Sequence of chain 1.B:
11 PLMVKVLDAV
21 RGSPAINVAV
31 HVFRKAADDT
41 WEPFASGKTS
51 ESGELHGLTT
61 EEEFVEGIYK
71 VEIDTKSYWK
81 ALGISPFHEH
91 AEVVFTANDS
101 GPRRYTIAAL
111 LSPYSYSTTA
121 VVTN

The small molecule below binds the protein below.
Small molecule (SMILES): Cc1cc(/C=C/c2ccccc2)cc(C)c1O

Binding-site contacts:
Ligand atom CAI contacts residue LYS15 of chain 1.B at 4.0 Å.
Ligand atom CAJ contacts residue LYS15 of chain 1.B at 4.3 Å.
Ligand atom CAE contacts residue LEU17 of chain 1.B at 3.5 Å (hydrophobic).
Ligand atom CAQ contacts residue LEU110 of chain 1.B at 3.9 Å (hydrophobic).
Ligand atom CAF contacts residue LYS15 of chain 1.B at 3.4 Å.
Ligand atom CAA contacts residue ALA108 of chain 1.B at 3.7 Å (hydrophobic).
Ligand atom CAM contacts residue LEU110 of chain 1.B at 3.9 Å (hydrophobic).
Ligand atom CAH contacts residue LYS15 of chain 1.B at 3.7 Å.
Ligand atom OAC contacts residue SER117 of chain 1.B at 2.7 Å (h-bond).
Ligand atom CAK contacts residue THR119 of chain 1.B at 4.5 Å.
Ligand atom CAA contacts residue SER117 of chain 1.B at 3.4 Å.
Ligand atom CAG contacts residue LYS15 of chain 1.B at 3.5 Å.
Ligand atom CAA contacts residue THR118 of chain 1.B at 3.6 Å.
Ligand atom CAA contacts residue THR119 of chain 1.B at 3.7 Å.
Ligand atom CAK contacts residue LEU110 of chain 1.B at 4.3 Å (hydrophobic).
Ligand atom CAJ contacts residue LEU17 of chain 1.B at 3.9 Å (hydrophobic).
Ligand atom CAK contacts residue ALA108 of chain 1.B at 4.0 Å (hydrophobic).
Ligand atom CAQ contacts residue SER117 of chain 1.B at 3.5 Å.
Ligand atom CAO contacts residue LEU17 of chain 1.B at 4.4 Å (hydrophobic).
Ligand atom CAM contacts residue SER117 of chain 1.B at 3.8 Å.
Ligand atom CAL contacts residue LEU110 of chain 1.B at 4.4 Å (hydrophobic).
Ligand atom CAA contacts residue LEU110 of chain 1.B at 4.1 Å (hydrophobic).
Ligand atom CAB contacts residue LEU110 of chain 1.B at 3.8 Å (hydrophobic).
Ligand atom CAP contacts residue LEU17 of chain 1.B at 4.2 Å (hydrophobic).
Ligand atom CAA contacts residue ALA109 of chain 1.B at 4.4 Å (hydrophobic).
Ligand atom CAN contacts residue LEU110 of chain 1.B at 3.8 Å (hydrophobic).
Ligand atom CAM contacts residue THR119 of chain 1.B at 4.4 Å.
Ligand atom CAD contacts residue ALA108 of chain 1.B at 4.4 Å (hydrophobic).
Ligand atom CAD contacts residue LEU17 of chain 1.B at 4.5 Å (hydrophobic).
Ligand atom OAC contacts residue LEU110 of chain 1.B at 4.0 Å.